This protein binds this small molecule.
Small molecule (SMILES): C[C@H](O)[C@H](N)[C@@H]1O[C@](O)(C(=O)O)C[C@H](O)[C@@H]1N

Sequence of chain 1.I:
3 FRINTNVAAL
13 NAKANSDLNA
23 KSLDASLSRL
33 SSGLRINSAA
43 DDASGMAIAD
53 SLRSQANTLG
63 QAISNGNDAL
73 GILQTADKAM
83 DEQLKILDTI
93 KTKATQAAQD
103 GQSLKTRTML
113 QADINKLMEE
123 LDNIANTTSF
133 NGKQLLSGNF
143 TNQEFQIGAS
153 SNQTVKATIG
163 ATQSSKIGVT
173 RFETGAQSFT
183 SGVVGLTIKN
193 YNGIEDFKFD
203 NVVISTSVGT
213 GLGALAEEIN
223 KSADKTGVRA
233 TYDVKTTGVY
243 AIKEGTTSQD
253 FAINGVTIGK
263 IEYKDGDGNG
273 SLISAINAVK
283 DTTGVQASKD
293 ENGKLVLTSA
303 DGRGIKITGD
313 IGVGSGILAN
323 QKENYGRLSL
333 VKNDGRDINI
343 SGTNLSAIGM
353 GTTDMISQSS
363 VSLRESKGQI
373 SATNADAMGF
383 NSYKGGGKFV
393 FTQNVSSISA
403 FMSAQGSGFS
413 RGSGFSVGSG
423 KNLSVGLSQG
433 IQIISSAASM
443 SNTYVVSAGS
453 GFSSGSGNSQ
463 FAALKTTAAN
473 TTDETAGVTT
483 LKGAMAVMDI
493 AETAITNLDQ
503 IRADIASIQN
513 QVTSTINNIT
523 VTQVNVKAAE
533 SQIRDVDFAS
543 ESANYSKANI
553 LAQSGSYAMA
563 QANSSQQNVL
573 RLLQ

Binding-site contacts:
Ligand atom C4 contacts residue THR394 of chain 1.I at 3.5 Å.
Ligand atom O8 contacts residue SER437 of chain 1.I at 4.5 Å.
Ligand atom C3 contacts residue THR394 of chain 1.I at 2.1 Å.
Ligand atom C6 contacts residue THR394 of chain 1.I at 3.5 Å.
Ligand atom O4 contacts residue THR394 of chain 1.I at 4.1 Å.
Ligand atom O6 contacts residue THR394 of chain 1.I at 2.7 Å (h-bond).
Ligand atom C7 contacts residue THR394 of chain 1.I at 4.4 Å.
Ligand atom O1B contacts residue THR394 of chain 1.I at 3.3 Å (h-bond).
Ligand atom C7 contacts residue ASN396 of chain 1.I at 4.4 Å.
Ligand atom C5 contacts residue THR394 of chain 1.I at 4.1 Å.
Ligand atom C9 contacts residue ASN396 of chain 1.I at 4.2 Å.
Ligand atom C1 contacts residue THR394 of chain 1.I at 2.2 Å.
Ligand atom C2 contacts residue THR394 of chain 1.I at 1.4 Å.
Ligand atom O8 contacts residue ASN396 of chain 1.I at 3.1 Å (h-bond).
Ligand atom C9 contacts residue ALA439 of chain 1.I at 4.5 Å (hydrophobic).
Ligand atom O8 contacts residue THR394 of chain 1.I at 2.6 Å (h-bond).
Ligand atom O1B contacts residue ALA439 of chain 1.I at 3.7 Å.
Ligand atom O8 contacts residue ALA439 of chain 1.I at 4.4 Å.
Ligand atom O1A contacts residue THR394 of chain 1.I at 2.6 Å (h-bond).
Ligand atom C8 contacts residue ASN396 of chain 1.I at 3.3 Å.
Ligand atom O8 contacts residue GLN395 of chain 1.I at 4.1 Å.
Ligand atom C8 contacts residue THR394 of chain 1.I at 3.9 Å.